Sequence of chain 1.C:
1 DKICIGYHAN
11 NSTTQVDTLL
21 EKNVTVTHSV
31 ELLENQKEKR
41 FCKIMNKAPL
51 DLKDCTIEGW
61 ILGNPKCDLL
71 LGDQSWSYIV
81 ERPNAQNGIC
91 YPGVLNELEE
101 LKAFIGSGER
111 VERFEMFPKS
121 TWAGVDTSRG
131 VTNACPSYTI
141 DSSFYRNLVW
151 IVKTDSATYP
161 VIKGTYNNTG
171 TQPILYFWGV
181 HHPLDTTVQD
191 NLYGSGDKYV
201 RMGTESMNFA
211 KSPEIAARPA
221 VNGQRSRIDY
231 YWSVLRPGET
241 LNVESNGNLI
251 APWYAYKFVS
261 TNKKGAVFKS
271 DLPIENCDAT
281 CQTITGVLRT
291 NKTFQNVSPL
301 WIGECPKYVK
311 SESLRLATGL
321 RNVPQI

Binding-site contacts:
Ligand atom O9 contacts residue HIS181 of chain 1.C at 4.0 Å.
Ligand atom O8 contacts residue GLN224 of chain 1.C at 2.9 Å (h-bond).
Ligand atom O1A contacts residue ASN133 of chain 1.C at 2.5 Å (h-bond).
Ligand atom C6 contacts residue ASN133 of chain 1.C at 2.7 Å.
Ligand atom N5 contacts residue VAL131 of chain 1.C at 2.9 Å (h-bond).
Ligand atom O9 contacts residue SER226 of chain 1.C at 2.9 Å (h-bond).
Ligand atom C8 contacts residue GLN224 of chain 1.C at 3.9 Å.
Ligand atom C7 contacts residue TRP150 of chain 1.C at 3.9 Å (hydrophobic).
Ligand atom C10 contacts residue VAL131 of chain 1.C at 3.8 Å (hydrophobic).
Ligand atom O3 contacts residue GLY223 of chain 1.C at 3.8 Å.
Ligand atom O7 contacts residue LEU192 of chain 1.C at 3.9 Å.
Ligand atom C11 contacts residue LEU192 of chain 1.C at 3.5 Å (hydrophobic).
Ligand atom O9 contacts residue TYR91 of chain 1.C at 3.2 Å (h-bond).
Ligand atom O10 contacts residue TRP150 of chain 1.C at 4.0 Å.
Ligand atom O1B contacts residue ASN133 of chain 1.C at 3.1 Å (h-bond).
Ligand atom O4 contacts residue ASN133 of chain 1.C at 3.8 Å.
Ligand atom O10 contacts residue VAL131 of chain 1.C at 3.8 Å.
Ligand atom O4 contacts residue VAL131 of chain 1.C at 4.0 Å.
Ligand atom C4 contacts residue ASN133 of chain 1.C at 3.9 Å.
Ligand atom C10 contacts residue ARG129 of chain 1.C at 3.8 Å.
Ligand atom C2 contacts residue ASN133 of chain 1.C at 3.6 Å.
Ligand atom O1B contacts residue GLN224 of chain 1.C at 3.0 Å (h-bond).
Ligand atom C9 contacts residue TRP150 of chain 1.C at 3.8 Å (hydrophobic).
Ligand atom C5 contacts residue VAL131 of chain 1.C at 3.7 Å (hydrophobic).
Ligand atom C1 contacts residue ASN133 of chain 1.C at 2.8 Å.
Ligand atom O8 contacts residue TRP150 of chain 1.C at 4.0 Å.
Ligand atom O10 contacts residue ARG129 of chain 1.C at 3.2 Å (salt-bridge).
Ligand atom C5 contacts residue ASN133 of chain 1.C at 3.7 Å.
Ligand atom C4 contacts residue VAL131 of chain 1.C at 3.6 Å (hydrophobic).
Ligand atom O4 contacts residue GLY223 of chain 1.C at 3.5 Å (h-bond).
Ligand atom C1 contacts residue THR132 of chain 1.C at 3.5 Å.
Ligand atom C8 contacts residue TYR91 of chain 1.C at 3.9 Å (hydrophobic).
Ligand atom O8 contacts residue TYR91 of chain 1.C at 3.4 Å (h-bond).
Ligand atom O10 contacts residue VAL152 of chain 1.C at 4.0 Å.
Ligand atom C9 contacts residue HIS181 of chain 1.C at 3.8 Å.
Ligand atom O4 contacts residue GLN224 of chain 1.C at 3.5 Å (h-bond).
Ligand atom O6 contacts residue ASN133 of chain 1.C at 3.3 Å (h-bond).
Ligand atom O1B contacts residue THR132 of chain 1.C at 2.7 Å (h-bond).
Ligand atom O1A contacts residue THR132 of chain 1.C at 3.2 Å.
Ligand atom C9 contacts residue TYR91 of chain 1.C at 3.2 Å (hydrophobic).

This small molecule binds to this protein.
Small molecule (SMILES): CC(=O)N[C@H]1[C@H]([C@H](O)[C@H](O)CO)O[C@@](OC[C@H]2O[C@@H](O[C@H]3[C@H](O)[C@@H](NC(C)=O)CO[C@@H]3CO)[C@H](O)[C@@H](O)[C@H]2O)(C(=O)O)C[C@@H]1O